A protein and the small-molecule ligand that binds it are described below.
Small molecule (SMILES): CC(C)CCC[C@@H](C)[C@H]1CC[C@H]2[C@@H]3CC=C4C[C@@H](OC(=O)CCC(=O)O)CC[C@]4(C)[C@H]3CC[C@]12C

Sequence of chain 1.A:
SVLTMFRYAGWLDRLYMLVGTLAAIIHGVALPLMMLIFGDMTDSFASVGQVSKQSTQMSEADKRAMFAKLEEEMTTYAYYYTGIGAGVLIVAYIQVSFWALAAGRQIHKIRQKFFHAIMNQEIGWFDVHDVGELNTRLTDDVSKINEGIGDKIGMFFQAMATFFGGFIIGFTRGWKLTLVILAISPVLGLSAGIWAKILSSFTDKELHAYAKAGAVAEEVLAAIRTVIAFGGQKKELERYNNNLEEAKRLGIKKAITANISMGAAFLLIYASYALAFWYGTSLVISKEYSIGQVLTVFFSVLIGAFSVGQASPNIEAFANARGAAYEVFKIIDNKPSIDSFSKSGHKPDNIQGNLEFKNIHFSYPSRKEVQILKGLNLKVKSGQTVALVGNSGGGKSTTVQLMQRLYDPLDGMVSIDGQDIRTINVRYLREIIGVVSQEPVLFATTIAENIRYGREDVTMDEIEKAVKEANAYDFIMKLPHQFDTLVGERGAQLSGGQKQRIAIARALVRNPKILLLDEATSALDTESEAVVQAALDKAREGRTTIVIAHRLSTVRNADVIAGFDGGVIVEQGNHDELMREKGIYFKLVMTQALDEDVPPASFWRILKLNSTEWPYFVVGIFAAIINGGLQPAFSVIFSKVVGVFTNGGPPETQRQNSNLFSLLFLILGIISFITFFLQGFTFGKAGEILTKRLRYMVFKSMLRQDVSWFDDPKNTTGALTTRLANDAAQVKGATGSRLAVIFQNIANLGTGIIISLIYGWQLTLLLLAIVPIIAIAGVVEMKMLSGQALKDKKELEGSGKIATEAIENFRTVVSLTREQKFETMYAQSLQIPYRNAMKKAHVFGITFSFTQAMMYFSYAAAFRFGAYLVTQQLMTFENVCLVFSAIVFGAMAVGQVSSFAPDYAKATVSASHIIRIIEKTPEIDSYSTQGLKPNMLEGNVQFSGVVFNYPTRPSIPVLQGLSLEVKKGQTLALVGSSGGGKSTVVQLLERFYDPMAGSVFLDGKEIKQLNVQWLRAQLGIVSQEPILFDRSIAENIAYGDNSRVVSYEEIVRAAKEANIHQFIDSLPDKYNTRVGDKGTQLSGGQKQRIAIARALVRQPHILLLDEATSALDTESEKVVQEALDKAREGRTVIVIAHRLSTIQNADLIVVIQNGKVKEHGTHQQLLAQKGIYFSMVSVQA

Binding-site contacts:
Ligand atom CAX contacts residue ARG355 of chain 1.A at 3.8 Å.
Ligand atom CAQ contacts residue ILE348 of chain 1.A at 4.0 Å (hydrophobic).
Ligand atom CAJ contacts residue PHE197 of chain 1.A at 4.3 Å (hydrophobic).
Ligand atom OAF contacts residue ARG355 of chain 1.A at 4.1 Å.
Ligand atom CAC contacts residue MET193 of chain 1.A at 3.9 Å (hydrophobic).
Ligand atom OAH contacts residue ARG355 of chain 1.A at 4.2 Å.
Ligand atom OAF contacts residue LYS230 of chain 1.A at 3.8 Å.
Ligand atom CAC contacts residue PHE196 of chain 1.A at 4.0 Å (hydrophobic).
Ligand atom CBD contacts residue ILE348 of chain 1.A at 4.2 Å (hydrophobic).
Ligand atom CAQ contacts residue MET193 of chain 1.A at 3.9 Å (hydrophobic).
Ligand atom CAP contacts residue MET193 of chain 1.A at 4.2 Å (hydrophobic).
Ligand atom CAO contacts residue PHE197 of chain 1.A at 3.7 Å (hydrophobic).
Ligand atom CAC contacts residue PHE197 of chain 1.A at 3.9 Å (hydrophobic).
Ligand atom CAK contacts residue ILE348 of chain 1.A at 3.2 Å (hydrophobic).
Ligand atom CAX contacts residue ALA352 of chain 1.A at 4.3 Å (hydrophobic).
Ligand atom OAF contacts residue ALA352 of chain 1.A at 4.0 Å.
Ligand atom OAG contacts residue PHE351 of chain 1.A at 3.8 Å.
Ligand atom CAE contacts residue MET193 of chain 1.A at 3.4 Å (hydrophobic).
Ligand atom CAU contacts residue GLY222 of chain 1.A at 4.2 Å.
Ligand atom CAL contacts residue ARG355 of chain 1.A at 3.7 Å.
Ligand atom OAF contacts residue ALA229 of chain 1.A at 3.2 Å (h-bond).
Ligand atom CAQ contacts residue ALA225 of chain 1.A at 4.2 Å (hydrophobic).
Ligand atom OAF contacts residue SER233 of chain 1.A at 3.5 Å.
Ligand atom CBB contacts residue SER218 of chain 1.A at 4.3 Å.
Ligand atom CAI contacts residue ALA225 of chain 1.A at 4.2 Å (hydrophobic).
Ligand atom CAN contacts residue PHE197 of chain 1.A at 4.0 Å (hydrophobic).
Ligand atom CAD contacts residue PHE189 of chain 1.A at 4.3 Å (hydrophobic).
Ligand atom CAX contacts residue ALA229 of chain 1.A at 4.0 Å (hydrophobic).
Ligand atom CAE contacts residue PHE189 of chain 1.A at 4.2 Å (hydrophobic).
Ligand atom OAH contacts residue ALA229 of chain 1.A at 4.0 Å.
Ligand atom CAR contacts residue GLY226 of chain 1.A at 3.9 Å.
Ligand atom CAI contacts residue ILE348 of chain 1.A at 3.6 Å (hydrophobic).
Ligand atom CBE contacts residue GLY222 of chain 1.A at 4.0 Å.
Ligand atom CBC contacts residue GLY226 of chain 1.A at 4.0 Å.
Ligand atom CAJ contacts residue SER218 of chain 1.A at 4.0 Å.
Ligand atom OAH contacts residue PHE351 of chain 1.A at 3.9 Å.
Ligand atom CAP contacts residue VAL341 of chain 1.A at 4.1 Å (hydrophobic).
Ligand atom CAK contacts residue ALA225 of chain 1.A at 3.4 Å (hydrophobic).
Ligand atom OAH contacts residue ALA352 of chain 1.A at 3.6 Å.
Ligand atom CBG contacts residue GLY222 of chain 1.A at 4.1 Å.